Binding-site contacts:
Ligand atom C2 contacts residue ASN66 of chain 1.G at 2.6 Å.
Ligand atom O7 contacts residue ASN66 of chain 1.G at 3.6 Å.
Ligand atom C1 contacts residue SER68 of chain 1.G at 3.8 Å.
Ligand atom O6 contacts residue ASN66 of chain 1.G at 4.5 Å.
Ligand atom N2 contacts residue ASN66 of chain 1.G at 3.2 Å (h-bond).
Ligand atom C7 contacts residue ASN66 of chain 1.G at 3.5 Å.
Ligand atom C5 contacts residue SER68 of chain 1.G at 3.8 Å.
Ligand atom C6 contacts residue ASN66 of chain 1.G at 4.4 Å.
Ligand atom O5 contacts residue SER68 of chain 1.G at 3.9 Å.
Ligand atom C1 contacts residue ASN66 of chain 1.G at 1.4 Å.
Ligand atom C6 contacts residue SER68 of chain 1.G at 4.5 Å.
Ligand atom C5 contacts residue ASN66 of chain 1.G at 3.4 Å.
Ligand atom C3 contacts residue ASN66 of chain 1.G at 3.8 Å.
Ligand atom C4 contacts residue ASN66 of chain 1.G at 4.1 Å.
Ligand atom O6 contacts residue SER68 of chain 1.G at 4.1 Å.
Ligand atom O5 contacts residue ASN66 of chain 1.G at 2.0 Å (h-bond).

The protein below binds the small molecule below.
Small molecule (SMILES): CC(=O)N[C@@H]1[C@@H](O)[C@H](O)[C@@H](CO)O[C@H]1O

Sequence of chain 1.G:
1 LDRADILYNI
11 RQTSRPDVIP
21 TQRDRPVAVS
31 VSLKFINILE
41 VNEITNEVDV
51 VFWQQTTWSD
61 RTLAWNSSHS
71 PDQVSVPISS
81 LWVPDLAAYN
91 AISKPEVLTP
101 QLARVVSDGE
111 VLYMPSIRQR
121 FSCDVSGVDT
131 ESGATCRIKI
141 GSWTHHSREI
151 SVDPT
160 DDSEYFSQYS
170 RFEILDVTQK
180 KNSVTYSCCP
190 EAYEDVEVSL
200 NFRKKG